Binding-site contacts:
Ligand atom N3 contacts residue HIS37 of chain 1.B at 3.2 Å (h-bond).
Ligand atom C4 contacts residue ILE178 of chain 1.B at 3.9 Å (hydrophobic).
Ligand atom N3 contacts residue ARG63 of chain 1.B at 4.0 Å.
Ligand atom C5 contacts residue HIS37 of chain 1.B at 3.9 Å.
Ligand atom C5' contacts residue MGT1 of chain 1.L at 2.7 Å.
Ligand atom N9 contacts residue HIS37 of chain 1.B at 4.0 Å.
Ligand atom N1 contacts residue HIS37 of chain 1.B at 3.5 Å.
Ligand atom N7 contacts residue ASN180 of chain 1.B at 2.8 Å (h-bond).
Ligand atom C2 contacts residue PHE70 of chain 1.B at 3.8 Å (hydrophobic).
Ligand atom O5' contacts residue HIS37 of chain 1.B at 3.3 Å (h-bond).
Ligand atom C6 contacts residue GLN184 of chain 1.B at 3.7 Å.
Ligand atom N1 contacts residue GLY69 of chain 1.B at 4.0 Å.
Ligand atom C2 contacts residue ARG63 of chain 1.B at 4.1 Å.
Ligand atom N1 contacts residue SER181 of chain 1.B at 4.0 Å.
Ligand atom O4' contacts residue HIS37 of chain 1.B at 3.5 Å.
Ligand atom C6 contacts residue SER181 of chain 1.B at 3.6 Å.
Ligand atom C8 contacts residue ASN180 of chain 1.B at 3.3 Å.
Ligand atom C5' contacts residue PHE74 of chain 1.B at 3.3 Å (hydrophobic).
Ligand atom C6 contacts residue ILE178 of chain 1.B at 4.1 Å (hydrophobic).
Ligand atom N3 contacts residue ILE178 of chain 1.B at 3.4 Å.
Ligand atom C2 contacts residue ILE178 of chain 1.B at 3.3 Å (hydrophobic).
Ligand atom C5 contacts residue ASN180 of chain 1.B at 4.0 Å.
Ligand atom N7 contacts residue GLN184 of chain 1.B at 4.0 Å.
Ligand atom O5' contacts residue GLY73 of chain 1.B at 4.2 Å.
Ligand atom O2' contacts residue ILE178 of chain 1.B at 3.5 Å.
Ligand atom O3' contacts residue MGT1 of chain 1.L at 3.9 Å.
Ligand atom N6 contacts residue SER181 of chain 1.B at 3.0 Å.
Ligand atom N6 contacts residue GLN184 of chain 1.B at 2.5 Å (h-bond).
Ligand atom N6 contacts residue PHE70 of chain 1.B at 3.4 Å.
Ligand atom C6 contacts residue HIS37 of chain 1.B at 3.9 Å.
Ligand atom C4' contacts residue PHE74 of chain 1.B at 3.9 Å (hydrophobic).
Ligand atom N1 contacts residue ILE178 of chain 1.B at 3.7 Å.
Ligand atom C2' contacts residue ILE178 of chain 1.B at 3.4 Å (hydrophobic).
Ligand atom C4' contacts residue MGT1 of chain 1.L at 3.8 Å.
Ligand atom N1 contacts residue PHE70 of chain 1.B at 3.3 Å (h-bond).
Ligand atom C8 contacts residue THR122 of chain 1.B at 3.6 Å.
Ligand atom C3' contacts residue MGT1 of chain 1.L at 3.4 Å.
Ligand atom O5' contacts residue MGT1 of chain 1.L at 1.6 Å.
Ligand atom C4 contacts residue HIS37 of chain 1.B at 3.5 Å.
Ligand atom C2 contacts residue HIS37 of chain 1.B at 3.3 Å.

Sequence of chain 1.B:
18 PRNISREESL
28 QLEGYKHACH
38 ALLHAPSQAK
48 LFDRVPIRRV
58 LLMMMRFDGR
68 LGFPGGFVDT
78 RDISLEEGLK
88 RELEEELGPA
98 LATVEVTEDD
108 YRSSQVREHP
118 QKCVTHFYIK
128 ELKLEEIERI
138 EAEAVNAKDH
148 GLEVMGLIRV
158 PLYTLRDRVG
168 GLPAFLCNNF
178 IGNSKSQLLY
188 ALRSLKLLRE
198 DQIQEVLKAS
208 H

The protein below binds the small molecule below.
Small molecule (SMILES): Nc1ncnc2c1ncn2[C@@H]1O[C@H](CO)[C@@H](O)[C@H]1O